Binding-site contacts:
Ligand atom O7 contacts residue GLY75 of chain 10.F at 4.0 Å.
Ligand atom C7 contacts residue NAG1 of chain 10.K at 4.3 Å.
Ligand atom O5 contacts residue ASN96 of chain 10.F at 2.2 Å (h-bond).
Ligand atom C2 contacts residue ASN96 of chain 10.F at 2.6 Å.
Ligand atom C8 contacts residue LYS76 of chain 10.F at 4.0 Å.
Ligand atom C8 contacts residue ASN77 of chain 10.F at 3.7 Å.
Ligand atom C1 contacts residue ASN96 of chain 10.F at 1.4 Å.
Ligand atom C8 contacts residue NAG1 of chain 10.K at 4.3 Å.
Ligand atom N2 contacts residue ASN96 of chain 10.F at 3.1 Å (h-bond).
Ligand atom C7 contacts residue ASN96 of chain 10.F at 3.5 Å.
Ligand atom C3 contacts residue ASN96 of chain 10.F at 3.8 Å.
Ligand atom C8 contacts residue GLY75 of chain 10.F at 2.5 Å.
Ligand atom C7 contacts residue ASN77 of chain 10.F at 3.8 Å.
Ligand atom N2 contacts residue GLY75 of chain 10.F at 2.6 Å (h-bond).
Ligand atom C7 contacts residue GLY75 of chain 10.F at 2.9 Å.
Ligand atom C2 contacts residue GLY75 of chain 10.F at 3.8 Å.
Ligand atom C4 contacts residue ASN96 of chain 10.F at 4.2 Å.
Ligand atom C1 contacts residue GLY75 of chain 10.F at 3.9 Å.
Ligand atom C3 contacts residue GLY75 of chain 10.F at 4.4 Å.
Ligand atom C5 contacts residue ASN96 of chain 10.F at 3.5 Å.
Ligand atom O7 contacts residue NAG1 of chain 10.K at 3.4 Å.
Ligand atom O7 contacts residue ASN96 of chain 10.F at 3.4 Å (h-bond).
Ligand atom O7 contacts residue ASN77 of chain 10.F at 3.4 Å (h-bond).

Sequence of chain 10.F:
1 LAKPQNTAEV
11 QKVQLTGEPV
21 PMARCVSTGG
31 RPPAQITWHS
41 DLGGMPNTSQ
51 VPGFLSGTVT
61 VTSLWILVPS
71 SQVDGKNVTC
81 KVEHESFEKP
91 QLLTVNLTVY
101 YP

A protein and the small-molecule ligand that binds it are described below.
Small molecule (SMILES): CC(=O)N[C@H]1[C@H](O[C@H]2[C@H](O)[C@@H](NC(C)=O)CO[C@@H]2CO)O[C@H](CO)[C@@H](O[C@@H]2O[C@H](CO)[C@@H](O)[C@H](O)[C@@H]2O)[C@@H]1O